Sequence of chain 1.B:
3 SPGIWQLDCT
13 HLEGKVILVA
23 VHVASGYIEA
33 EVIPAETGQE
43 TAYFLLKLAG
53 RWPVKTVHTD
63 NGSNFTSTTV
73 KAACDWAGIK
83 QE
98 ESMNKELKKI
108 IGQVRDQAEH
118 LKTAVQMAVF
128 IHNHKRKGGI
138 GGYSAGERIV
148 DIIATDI

Sequence of chain 1.A:
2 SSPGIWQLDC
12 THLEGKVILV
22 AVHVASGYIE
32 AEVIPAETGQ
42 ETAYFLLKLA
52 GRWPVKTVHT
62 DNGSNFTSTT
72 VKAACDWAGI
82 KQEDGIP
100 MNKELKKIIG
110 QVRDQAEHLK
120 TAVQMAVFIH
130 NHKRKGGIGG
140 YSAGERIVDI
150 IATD

Binding-site contacts:
Ligand atom C1 contacts residue LYS49 of chain 1.B at 3.9 Å.
Ligand atom O4 contacts residue LYS119 of chain 1.B at 3.1 Å.
Ligand atom C4 contacts residue LYS119 of chain 1.B at 3.9 Å.
Ligand atom O3 contacts residue GLU42 of chain 1.A at 2.6 Å (salt-bridge).
Ligand atom O3 contacts residue LYS119 of chain 1.A at 2.6 Å (salt-bridge).
Ligand atom C5 contacts residue LYS119 of chain 1.B at 3.9 Å.
Ligand atom O4 contacts residue GLU42 of chain 1.A at 3.8 Å.
Ligand atom C6 contacts residue VAL34 of chain 1.B at 3.7 Å (hydrophobic).
Ligand atom O2 contacts residue VAL34 of chain 1.A at 3.4 Å (h-bond).
Ligand atom O5 contacts residue LYS49 of chain 1.A at 3.7 Å.
Ligand atom O2 contacts residue LYS119 of chain 1.A at 3.8 Å.
Ligand atom C1 contacts residue GLU33 of chain 1.A at 3.4 Å.
Ligand atom C1 contacts residue TYR45 of chain 1.B at 4.0 Å (hydrophobic).
Ligand atom C2 contacts residue TYR45 of chain 1.B at 3.4 Å (hydrophobic).
Ligand atom O6 contacts residue VAL34 of chain 1.B at 3.0 Å (h-bond).
Ligand atom O5 contacts residue TYR45 of chain 1.A at 3.8 Å.
Ligand atom C1 contacts residue LYS49 of chain 1.A at 3.6 Å.
Ligand atom O6 contacts residue TYR45 of chain 1.A at 3.8 Å.
Ligand atom C3 contacts residue LYS119 of chain 1.A at 3.9 Å.
Ligand atom O6 contacts residue LYS119 of chain 1.B at 2.9 Å.
Ligand atom O3 contacts residue GLU42 of chain 1.B at 4.0 Å.
Ligand atom O1 contacts residue LYS49 of chain 1.A at 3.3 Å (salt-bridge).
Ligand atom C4 contacts residue GLU42 of chain 1.B at 3.7 Å.
Ligand atom O5 contacts residue TYR45 of chain 1.B at 3.8 Å.
Ligand atom C6 contacts residue GLU33 of chain 1.B at 3.4 Å.
Ligand atom O1 contacts residue GLU33 of chain 1.A at 3.6 Å.
Ligand atom O5 contacts residue GLU33 of chain 1.A at 3.5 Å (salt-bridge).
Ligand atom O6 contacts residue TYR45 of chain 1.B at 3.9 Å.
Ligand atom O4 contacts residue GLU42 of chain 1.B at 3.0 Å (salt-bridge).
Ligand atom O1 contacts residue TYR45 of chain 1.A at 4.0 Å.
Ligand atom C5 contacts residue LYS49 of chain 1.B at 3.8 Å.
Ligand atom C6 contacts residue LYS119 of chain 1.B at 3.5 Å.
Ligand atom C5 contacts residue TYR45 of chain 1.A at 3.5 Å (hydrophobic).
Ligand atom C6 contacts residue LYS49 of chain 1.B at 3.6 Å.
Ligand atom C1 contacts residue GLU33 of chain 1.A at 3.5 Å.
Ligand atom C4 contacts residue TYR45 of chain 1.B at 4.0 Å (hydrophobic).
Ligand atom O6 contacts residue GLU33 of chain 1.B at 3.7 Å.
Ligand atom O6 contacts residue LYS49 of chain 1.B at 3.3 Å (salt-bridge).
Ligand atom C3 contacts residue GLU42 of chain 1.A at 3.4 Å.
Ligand atom O5 contacts residue LYS49 of chain 1.B at 2.9 Å (salt-bridge).

This protein binds this small molecule.
Small molecule (SMILES): OC[C@H]1O[C@@](CO)(O[C@H]2O[C@H](CO)[C@@H](O)[C@H](O)[C@H]2O)[C@@H](O)[C@@H]1O